Sequence of chain 1.A:
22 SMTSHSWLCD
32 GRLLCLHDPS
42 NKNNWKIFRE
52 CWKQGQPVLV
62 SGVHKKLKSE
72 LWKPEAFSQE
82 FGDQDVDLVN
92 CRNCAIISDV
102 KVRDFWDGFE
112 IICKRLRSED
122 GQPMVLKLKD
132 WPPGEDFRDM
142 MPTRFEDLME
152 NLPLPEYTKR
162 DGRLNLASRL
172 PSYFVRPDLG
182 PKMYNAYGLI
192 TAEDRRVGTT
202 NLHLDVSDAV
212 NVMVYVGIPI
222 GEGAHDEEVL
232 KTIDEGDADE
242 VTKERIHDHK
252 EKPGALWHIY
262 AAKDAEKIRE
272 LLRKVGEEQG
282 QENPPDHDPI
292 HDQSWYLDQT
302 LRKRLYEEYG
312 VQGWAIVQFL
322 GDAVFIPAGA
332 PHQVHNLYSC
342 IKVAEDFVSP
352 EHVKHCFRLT

Binding-site contacts:
Ligand atom C7 contacts residue ILE247 of chain 1.A at 3.9 Å (hydrophobic).
Ligand atom C1 contacts residue VAL230 of chain 1.A at 3.8 Å (hydrophobic).
Ligand atom C6 contacts residue PRO254 of chain 1.A at 3.8 Å (hydrophobic).
Ligand atom C5 contacts residue HIS250 of chain 1.A at 3.7 Å.
Ligand atom C5 contacts residue PRO254 of chain 1.A at 3.9 Å (hydrophobic).
Ligand atom C12 contacts residue GLU252 of chain 1.A at 3.8 Å.
Ligand atom C14 contacts residue ASP227 of chain 1.A at 3.7 Å.
Ligand atom C9 contacts residue HIS250 of chain 1.A at 3.9 Å.
Ligand atom C3 contacts residue PRO254 of chain 1.A at 3.9 Å (hydrophobic).
Ligand atom C5 contacts residue GLU252 of chain 1.A at 4.0 Å.
Ligand atom C9 contacts residue LYS253 of chain 1.A at 4.1 Å.
Ligand atom C2 contacts residue HIS250 of chain 1.A at 4.1 Å.
Ligand atom C2 contacts residue PRO254 of chain 1.A at 3.9 Å (hydrophobic).
Ligand atom C4 contacts residue PRO254 of chain 1.A at 3.9 Å (hydrophobic).
Ligand atom C6 contacts residue HIS250 of chain 1.A at 3.6 Å.
Ligand atom C9 contacts residue ILE219 of chain 1.A at 3.8 Å (hydrophobic).
Ligand atom C4 contacts residue HIS250 of chain 1.A at 4.0 Å.
Ligand atom C12 contacts residue LYS251 of chain 1.A at 3.8 Å.
Ligand atom C3 contacts residue TYR339 of chain 1.A at 3.5 Å (hydrophobic).
Ligand atom C14 contacts residue HIS250 of chain 1.A at 3.3 Å.
Ligand atom C8 contacts residue GLU252 of chain 1.A at 4.0 Å.
Ligand atom C contacts residue ASP227 of chain 1.A at 3.6 Å.
Ligand atom C11 contacts residue LYS253 of chain 1.A at 3.8 Å.
Ligand atom O1 contacts residue HIS250 of chain 1.A at 3.0 Å (h-bond).
Ligand atom O contacts residue LYS253 of chain 1.A at 3.8 Å.
Ligand atom C8 contacts residue HIS250 of chain 1.A at 3.7 Å.
Ligand atom C10 contacts residue LYS253 of chain 1.A at 3.9 Å.
Ligand atom C12 contacts residue LYS253 of chain 1.A at 4.0 Å.
Ligand atom C13 contacts residue GLU252 of chain 1.A at 3.3 Å.
Ligand atom C contacts residue TYR339 of chain 1.A at 3.7 Å (hydrophobic).
Ligand atom C7 contacts residue HIS250 of chain 1.A at 3.8 Å.
Ligand atom O2 contacts residue ASP227 of chain 1.A at 2.9 Å (salt-bridge).
Ligand atom C7 contacts residue PRO254 of chain 1.A at 3.8 Å (hydrophobic).
Ligand atom O1 contacts residue ASP227 of chain 1.A at 3.8 Å.
Ligand atom C13 contacts residue HIS250 of chain 1.A at 3.4 Å.
Ligand atom C6 contacts residue GLU252 of chain 1.A at 3.5 Å.
Ligand atom C4 contacts residue ILE219 of chain 1.A at 3.7 Å (hydrophobic).
Ligand atom O2 contacts residue HIS250 of chain 1.A at 3.0 Å (h-bond).
Ligand atom C12 contacts residue HIS250 of chain 1.A at 3.3 Å.
Ligand atom C13 contacts residue LYS253 of chain 1.A at 3.8 Å.

A small-molecule ligand and the protein it binds are described below.
Small molecule (SMILES): O=C(O)CCc1ccc(-c2ccc(O)cc2)cc1